Sequence of chain 1.A:
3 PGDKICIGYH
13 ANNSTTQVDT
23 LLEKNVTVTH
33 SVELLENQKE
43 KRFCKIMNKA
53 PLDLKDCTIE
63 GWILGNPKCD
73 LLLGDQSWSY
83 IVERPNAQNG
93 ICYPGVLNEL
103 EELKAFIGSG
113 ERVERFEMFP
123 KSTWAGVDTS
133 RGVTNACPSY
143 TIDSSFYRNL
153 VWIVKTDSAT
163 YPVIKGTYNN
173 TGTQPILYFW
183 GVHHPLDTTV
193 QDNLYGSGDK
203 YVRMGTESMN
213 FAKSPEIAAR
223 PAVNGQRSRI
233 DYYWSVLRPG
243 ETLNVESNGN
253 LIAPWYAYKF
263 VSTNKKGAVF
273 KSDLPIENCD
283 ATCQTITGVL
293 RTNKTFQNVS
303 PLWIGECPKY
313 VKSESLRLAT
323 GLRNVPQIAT

A protein and the small-molecule ligand that binds it are described below.
Small molecule (SMILES): CC(=O)N[C@@H]1[C@@H](O)[C@H](O)[C@@H](CO)O[C@H]1O

Sequence of chain 1.E:
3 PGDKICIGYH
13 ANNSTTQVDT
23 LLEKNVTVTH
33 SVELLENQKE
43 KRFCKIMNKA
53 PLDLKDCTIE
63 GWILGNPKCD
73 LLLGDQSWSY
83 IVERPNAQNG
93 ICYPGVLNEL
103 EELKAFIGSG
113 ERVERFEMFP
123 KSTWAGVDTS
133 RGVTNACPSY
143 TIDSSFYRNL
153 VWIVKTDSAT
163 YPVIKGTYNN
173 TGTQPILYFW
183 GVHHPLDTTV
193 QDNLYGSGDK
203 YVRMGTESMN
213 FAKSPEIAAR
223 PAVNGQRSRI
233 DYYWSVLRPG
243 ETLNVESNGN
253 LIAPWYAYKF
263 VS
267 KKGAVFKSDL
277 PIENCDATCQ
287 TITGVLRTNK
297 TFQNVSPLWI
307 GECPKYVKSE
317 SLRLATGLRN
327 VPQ

Binding-site contacts:
Ligand atom C7 contacts residue THR244 of chain 1.E at 3.2 Å.
Ligand atom C5 contacts residue ASN171 of chain 1.E at 3.8 Å.
Ligand atom C1 contacts residue THR244 of chain 1.E at 4.2 Å.
Ligand atom O7 contacts residue ASN171 of chain 1.E at 3.2 Å (h-bond).
Ligand atom O5 contacts residue ASN171 of chain 1.E at 2.6 Å (h-bond).
Ligand atom C4 contacts residue ASN171 of chain 1.E at 4.2 Å.
Ligand atom C2 contacts residue THR244 of chain 1.E at 4.4 Å.
Ligand atom C3 contacts residue ASN171 of chain 1.E at 3.7 Å.
Ligand atom C8 contacts residue PRO223 of chain 1.A at 4.4 Å (hydrophobic).
Ligand atom O7 contacts residue THR244 of chain 1.E at 3.6 Å (h-bond).
Ligand atom N2 contacts residue ASN171 of chain 1.E at 2.6 Å (h-bond).
Ligand atom C1 contacts residue ASN171 of chain 1.E at 1.4 Å.
Ligand atom C8 contacts residue ASN171 of chain 1.E at 4.4 Å.
Ligand atom C8 contacts residue GLU209 of chain 1.E at 3.9 Å.
Ligand atom C8 contacts residue THR244 of chain 1.E at 3.5 Å.
Ligand atom C7 contacts residue ASN171 of chain 1.E at 3.1 Å.
Ligand atom O6 contacts residue THR173 of chain 1.E at 4.3 Å.
Ligand atom N2 contacts residue THR244 of chain 1.E at 3.4 Å (h-bond).
Ligand atom C2 contacts residue ASN171 of chain 1.E at 2.3 Å.